Binding-site contacts:
Ligand atom O2B contacts residue ARG393 of chain 2.B at 3.8 Å.
Ligand atom N1 contacts residue ILE18 of chain 2.B at 2.7 Å (h-bond).
Ligand atom C8 contacts residue ALA392 of chain 2.B at 3.8 Å (hydrophobic).
Ligand atom N6 contacts residue VAL61 of chain 2.B at 2.9 Å (h-bond).
Ligand atom O3B contacts residue ARG393 of chain 2.B at 3.6 Å (salt-bridge).
Ligand atom C5 contacts residue ILE343 of chain 2.B at 3.8 Å (hydrophobic).
Ligand atom N1 contacts residue ILE343 of chain 2.B at 3.6 Å.
Ligand atom N6 contacts residue ILE18 of chain 2.B at 2.6 Å (h-bond).
Ligand atom PB contacts residue ARG393 of chain 2.B at 3.7 Å.
Ligand atom C2 contacts residue ILE18 of chain 2.B at 3.5 Å (hydrophobic).
Ligand atom C6 contacts residue VAL61 of chain 2.B at 3.5 Å (hydrophobic).
Ligand atom O2B contacts residue VAL61 of chain 2.B at 3.0 Å (h-bond).
Ligand atom C8 contacts residue VAL61 of chain 2.B at 3.6 Å (hydrophobic).
Ligand atom O1A contacts residue GLY62 of chain 2.B at 3.5 Å.
Ligand atom N1 contacts residue ILE17 of chain 2.B at 3.4 Å.
Ligand atom N6 contacts residue ILE17 of chain 2.B at 3.4 Å.
Ligand atom O1B contacts residue LYS63 of chain 2.B at 3.0 Å (salt-bridge).
Ligand atom O2B contacts residue THR59 of chain 2.B at 3.6 Å.
Ligand atom N7 contacts residue GLY62 of chain 2.B at 3.3 Å (h-bond).
Ligand atom O1A contacts residue GLU65 of chain 2.B at 2.9 Å (salt-bridge).
Ligand atom O2B contacts residue LYS63 of chain 2.B at 3.0 Å (salt-bridge).
Ligand atom O3A contacts residue ARG393 of chain 2.B at 3.0 Å (salt-bridge).
Ligand atom O3B contacts residue THR64 of chain 2.B at 2.8 Å (h-bond).
Ligand atom C2' contacts residue GLU65 of chain 2.B at 3.7 Å.
Ligand atom N7 contacts residue VAL61 of chain 2.B at 2.7 Å (h-bond).
Ligand atom PB contacts residue THR64 of chain 2.B at 3.4 Å.
Ligand atom O1B contacts residue THR64 of chain 2.B at 2.7 Å (h-bond).
Ligand atom C2 contacts residue ILE17 of chain 2.B at 3.8 Å (hydrophobic).
Ligand atom C6 contacts residue ILE343 of chain 2.B at 3.6 Å (hydrophobic).
Ligand atom C6 contacts residue ILE18 of chain 2.B at 3.6 Å (hydrophobic).
Ligand atom N7 contacts residue LEU335 of chain 2.B at 3.8 Å.
Ligand atom C6 contacts residue ILE17 of chain 2.B at 3.4 Å (hydrophobic).
Ligand atom C5' contacts residue ARG393 of chain 2.B at 3.7 Å.
Ligand atom O1B contacts residue GLY62 of chain 2.B at 3.3 Å.
Ligand atom O2B contacts residue GLY60 of chain 2.B at 2.6 Å (h-bond).
Ligand atom N3 contacts residue ILE343 of chain 2.B at 3.6 Å.
Ligand atom C2 contacts residue ILE343 of chain 2.B at 3.6 Å (hydrophobic).
Ligand atom C2 contacts residue HIS16 of chain 2.B at 3.8 Å.
Ligand atom O1A contacts residue THR64 of chain 2.B at 3.6 Å.
Ligand atom C5 contacts residue VAL61 of chain 2.B at 3.3 Å (hydrophobic).

A protein and the small-molecule ligand that binds it are described below.
Small molecule (SMILES): Nc1ncnc2c1ncn2[C@H]1C[C@H](O)[C@@H](CO[P](=O)(O)OP(=O)(O)O)O1

Sequence of chain 2.B:
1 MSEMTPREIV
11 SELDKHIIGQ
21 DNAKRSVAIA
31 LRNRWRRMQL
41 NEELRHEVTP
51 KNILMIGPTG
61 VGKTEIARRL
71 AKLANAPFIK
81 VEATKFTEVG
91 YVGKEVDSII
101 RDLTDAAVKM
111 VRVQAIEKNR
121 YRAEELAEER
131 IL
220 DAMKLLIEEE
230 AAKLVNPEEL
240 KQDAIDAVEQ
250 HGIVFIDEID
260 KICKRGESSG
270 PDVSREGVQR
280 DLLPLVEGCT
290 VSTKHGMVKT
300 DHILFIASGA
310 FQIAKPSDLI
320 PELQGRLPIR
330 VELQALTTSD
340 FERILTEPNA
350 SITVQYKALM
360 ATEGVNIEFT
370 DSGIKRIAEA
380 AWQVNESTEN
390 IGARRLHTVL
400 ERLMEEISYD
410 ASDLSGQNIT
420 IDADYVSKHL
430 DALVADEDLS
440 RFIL